Sequence of chain 1.F:
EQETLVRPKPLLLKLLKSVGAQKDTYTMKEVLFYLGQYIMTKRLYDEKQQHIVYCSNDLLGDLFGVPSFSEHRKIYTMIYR

Binding-site contacts:
Ligand atom C32 contacts residue GLY42 of chain 1.F at 4.0 Å.
Ligand atom C20 contacts residue TYR51 of chain 1.F at 3.9 Å (hydrophobic).
Ligand atom C2 contacts residue LEU38 of chain 1.F at 4.0 Å (hydrophobic).
Ligand atom C33 contacts residue GLY42 of chain 1.F at 4.0 Å.
Ligand atom N34 contacts residue GLY42 of chain 1.F at 3.3 Å.
Ligand atom CL1 contacts residue HIS80 of chain 1.F at 3.4 Å.
Ligand atom C19 contacts residue ILE45 of chain 1.F at 3.8 Å (hydrophobic).
Ligand atom C28 contacts residue ILE45 of chain 1.F at 4.0 Å (hydrophobic).
Ligand atom O22 contacts residue MET46 of chain 1.F at 3.7 Å.
Ligand atom C29 contacts residue ILE83 of chain 1.F at 3.9 Å (hydrophobic).
Ligand atom CL2 contacts residue LEU41 of chain 1.F at 4.1 Å.
Ligand atom C2 contacts residue HIS80 of chain 1.F at 3.7 Å.
Ligand atom C32 contacts residue LEU41 of chain 1.F at 3.8 Å (hydrophobic).
Ligand atom CL2 contacts residue ILE83 of chain 1.F at 3.4 Å.
Ligand atom CL1 contacts residue TYR84 of chain 1.F at 3.7 Å.
Ligand atom C18 contacts residue VAL59 of chain 1.F at 3.9 Å (hydrophobic).
Ligand atom C30 contacts residue ILE45 of chain 1.F at 3.8 Å (hydrophobic).
Ligand atom C18 contacts residue ILE45 of chain 1.F at 3.5 Å (hydrophobic).
Ligand atom C30 contacts residue ILE83 of chain 1.F at 4.1 Å (hydrophobic).
Ligand atom C29 contacts residue PHE75 of chain 1.F at 3.9 Å (hydrophobic).
Ligand atom CL2 contacts residue PHE70 of chain 1.F at 3.8 Å.
Ligand atom C16 contacts residue GLY42 of chain 1.F at 4.0 Å.
Ligand atom C35 contacts residue GLY42 of chain 1.F at 3.8 Å.
Ligand atom F38 contacts residue ILE83 of chain 1.F at 3.8 Å.
Ligand atom C29 contacts residue ILE45 of chain 1.F at 3.8 Å (hydrophobic).
Ligand atom C19 contacts residue TYR51 of chain 1.F at 4.1 Å (hydrophobic).
Ligand atom C24 contacts residue TYR51 of chain 1.F at 3.6 Å (hydrophobic).
Ligand atom C33 contacts residue LEU38 of chain 1.F at 3.5 Å (hydrophobic).
Ligand atom C17 contacts residue ILE45 of chain 1.F at 4.0 Å (hydrophobic).
Ligand atom O36 contacts residue GLY42 of chain 1.F at 4.0 Å.
Ligand atom C23 contacts residue MET46 of chain 1.F at 3.9 Å (hydrophobic).
Ligand atom CL1 contacts residue LEU38 of chain 1.F at 3.7 Å.
Ligand atom C19 contacts residue VAL59 of chain 1.F at 4.0 Å (hydrophobic).
Ligand atom C21 contacts residue MET46 of chain 1.F at 3.9 Å (hydrophobic).
Ligand atom C35 contacts residue LEU38 of chain 1.F at 3.9 Å (hydrophobic).
Ligand atom C23 contacts residue TYR51 of chain 1.F at 3.3 Å (hydrophobic).
Ligand atom N34 contacts residue LEU38 of chain 1.F at 2.8 Å (h-bond).
Ligand atom C32 contacts residue LEU38 of chain 1.F at 3.7 Å (hydrophobic).
Ligand atom C3 contacts residue HIS80 of chain 1.F at 3.7 Å.
Ligand atom C25 contacts residue MET46 of chain 1.F at 3.6 Å (hydrophobic).

This protein binds this small molecule.
Small molecule (SMILES): CCOc1cccc(CN2[C@@H](C)[C@@H](N)[C@H](c3cccc(Cl)c3F)[C@]23C(=O)Nc2cc(Cl)ccc23)c1